This protein binds this small molecule.
Small molecule (SMILES): Nc1ccn([C@H]2CC[C@@H](CO[P](=O)(O)O[P](=O)(O)OP(=O)(O)O)O2)c(=O)n1

Sequence of chain 1.C:
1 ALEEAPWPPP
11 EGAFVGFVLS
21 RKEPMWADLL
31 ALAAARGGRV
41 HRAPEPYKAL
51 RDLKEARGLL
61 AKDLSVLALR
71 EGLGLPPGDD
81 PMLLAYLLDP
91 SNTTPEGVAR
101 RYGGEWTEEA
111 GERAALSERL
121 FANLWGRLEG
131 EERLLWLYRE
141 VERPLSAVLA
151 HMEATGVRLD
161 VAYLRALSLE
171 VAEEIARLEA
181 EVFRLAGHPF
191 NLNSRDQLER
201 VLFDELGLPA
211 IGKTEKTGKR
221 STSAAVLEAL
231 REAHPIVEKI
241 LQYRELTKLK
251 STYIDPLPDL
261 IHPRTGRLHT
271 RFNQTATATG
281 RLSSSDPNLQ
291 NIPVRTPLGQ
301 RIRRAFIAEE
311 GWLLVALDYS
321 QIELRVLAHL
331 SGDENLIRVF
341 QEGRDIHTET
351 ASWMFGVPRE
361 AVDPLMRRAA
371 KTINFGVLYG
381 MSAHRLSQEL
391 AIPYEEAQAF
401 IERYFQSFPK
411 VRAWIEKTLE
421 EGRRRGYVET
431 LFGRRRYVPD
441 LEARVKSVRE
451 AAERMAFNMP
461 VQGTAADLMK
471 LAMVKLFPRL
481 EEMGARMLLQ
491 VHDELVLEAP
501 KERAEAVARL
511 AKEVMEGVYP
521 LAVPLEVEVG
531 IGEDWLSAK

Binding-site contacts:
Ligand atom O3A contacts residue MG1 of chain 1.D at 3.3 Å.
Ligand atom O2B contacts residue MG1 of chain 1.D at 2.2 Å.
Ligand atom C4' contacts residue ILE322 of chain 1.C at 3.6 Å (hydrophobic).
Ligand atom O2G contacts residue SER320 of chain 1.C at 3.4 Å.
Ligand atom C2' contacts residue GLU323 of chain 1.C at 3.0 Å.
Ligand atom O3B contacts residue GLN321 of chain 1.C at 3.3 Å (h-bond).
Ligand atom C1' contacts residue GLU323 of chain 1.C at 3.4 Å.
Ligand atom PB contacts residue MG1 of chain 1.D at 3.0 Å.
Ligand atom O2B contacts residue GLN321 of chain 1.C at 3.5 Å (h-bond).
Ligand atom PG contacts residue MG1 of chain 1.D at 3.2 Å.
Ligand atom O2A contacts residue MG1 of chain 1.E at 2.2 Å.
Ligand atom O2A contacts residue MG1 of chain 1.D at 2.4 Å.
Ligand atom C3' contacts residue PHE375 of chain 1.C at 3.7 Å (hydrophobic).
Ligand atom C2' contacts residue PHE375 of chain 1.C at 3.8 Å (hydrophobic).
Ligand atom O1G contacts residue TYR319 of chain 1.C at 3.0 Å (h-bond).
Ligand atom O1B contacts residue GLN321 of chain 1.C at 3.4 Å.
Ligand atom O2B contacts residue TYR319 of chain 1.C at 3.2 Å (h-bond).
Ligand atom O1B contacts residue PHE375 of chain 1.C at 3.1 Å.
Ligand atom C4 contacts residue PHE375 of chain 1.C at 3.7 Å (hydrophobic).
Ligand atom PA contacts residue MG1 of chain 1.E at 3.4 Å.
Ligand atom PG contacts residue GLN321 of chain 1.C at 3.7 Å.
Ligand atom C3' contacts residue ILE322 of chain 1.C at 3.4 Å (hydrophobic).
Ligand atom O3B contacts residue MG1 of chain 1.D at 3.1 Å.
Ligand atom O1G contacts residue ASP318 of chain 1.C at 2.9 Å (salt-bridge).
Ligand atom O2B contacts residue ILE322 of chain 1.C at 3.0 Å (h-bond).
Ligand atom O1A contacts residue LYS371 of chain 1.C at 3.0 Å (salt-bridge).
Ligand atom O1B contacts residue HIS347 of chain 1.C at 3.1 Å (h-bond).
Ligand atom PB contacts residue GLN321 of chain 1.C at 3.8 Å.
Ligand atom PA contacts residue MG1 of chain 1.D at 3.4 Å.
Ligand atom C5' contacts residue ASP493 of chain 1.C at 3.3 Å.
Ligand atom O2A contacts residue ASP318 of chain 1.C at 3.2 Å (salt-bridge).
Ligand atom O2B contacts residue ASP493 of chain 1.C at 2.9 Å (salt-bridge).
Ligand atom O1G contacts residue MG1 of chain 1.D at 2.3 Å.
Ligand atom O4' contacts residue ARG281 of chain 1.C at 3.4 Å (salt-bridge).
Ligand atom O2A contacts residue ASP493 of chain 1.C at 2.8 Å (salt-bridge).
Ligand atom O2G contacts residue GLN321 of chain 1.C at 3.0 Å (h-bond).
Ligand atom O3G contacts residue ARG367 of chain 1.C at 2.9 Å (salt-bridge).
Ligand atom O2G contacts residue ARG367 of chain 1.C at 3.0 Å (salt-bridge).
Ligand atom O3G contacts residue LYS371 of chain 1.C at 3.0 Å.
Ligand atom N3 contacts residue PHE375 of chain 1.C at 3.8 Å.